A protein and the small-molecule ligand that binds it are described below.
Small molecule (SMILES): C[C@@H](O)[C@@H](C)O

Sequence of chain 1.A:
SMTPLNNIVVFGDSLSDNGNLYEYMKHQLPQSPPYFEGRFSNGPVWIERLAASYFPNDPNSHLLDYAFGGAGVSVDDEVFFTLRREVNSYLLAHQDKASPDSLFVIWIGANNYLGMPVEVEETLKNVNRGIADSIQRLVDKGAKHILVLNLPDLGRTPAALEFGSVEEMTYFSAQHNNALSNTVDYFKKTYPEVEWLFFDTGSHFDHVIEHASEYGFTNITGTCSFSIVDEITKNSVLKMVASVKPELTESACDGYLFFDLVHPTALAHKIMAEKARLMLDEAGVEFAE

Binding-site contacts:
Ligand atom C2 contacts residue LYS269 of chain 1.A at 4.2 Å.
Ligand atom C4 contacts residue LEU272 of chain 1.A at 3.8 Å (hydrophobic).
Ligand atom C3 contacts residue GLU271 of chain 1.A at 3.7 Å.
Ligand atom O6 contacts residue GLU271 of chain 1.A at 2.7 Å (salt-bridge).
Ligand atom C1 contacts residue ILE252 of chain 1.A at 3.8 Å (hydrophobic).
Ligand atom C2 contacts residue GLU271 of chain 1.A at 3.6 Å.
Ligand atom O6 contacts residue LEU272 of chain 1.A at 4.0 Å.
Ligand atom C3 contacts residue LEU272 of chain 1.A at 4.3 Å (hydrophobic).
Ligand atom O5 contacts residue GLU271 of chain 1.A at 3.2 Å (salt-bridge).
Ligand atom O5 contacts residue LYS269 of chain 1.A at 4.2 Å.